Sequence of chain 1.N:
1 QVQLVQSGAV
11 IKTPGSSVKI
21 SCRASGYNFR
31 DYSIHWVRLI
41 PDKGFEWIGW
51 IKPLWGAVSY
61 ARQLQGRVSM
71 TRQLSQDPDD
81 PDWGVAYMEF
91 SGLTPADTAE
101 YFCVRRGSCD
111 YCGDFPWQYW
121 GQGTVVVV

Sequence of chain 1.H:
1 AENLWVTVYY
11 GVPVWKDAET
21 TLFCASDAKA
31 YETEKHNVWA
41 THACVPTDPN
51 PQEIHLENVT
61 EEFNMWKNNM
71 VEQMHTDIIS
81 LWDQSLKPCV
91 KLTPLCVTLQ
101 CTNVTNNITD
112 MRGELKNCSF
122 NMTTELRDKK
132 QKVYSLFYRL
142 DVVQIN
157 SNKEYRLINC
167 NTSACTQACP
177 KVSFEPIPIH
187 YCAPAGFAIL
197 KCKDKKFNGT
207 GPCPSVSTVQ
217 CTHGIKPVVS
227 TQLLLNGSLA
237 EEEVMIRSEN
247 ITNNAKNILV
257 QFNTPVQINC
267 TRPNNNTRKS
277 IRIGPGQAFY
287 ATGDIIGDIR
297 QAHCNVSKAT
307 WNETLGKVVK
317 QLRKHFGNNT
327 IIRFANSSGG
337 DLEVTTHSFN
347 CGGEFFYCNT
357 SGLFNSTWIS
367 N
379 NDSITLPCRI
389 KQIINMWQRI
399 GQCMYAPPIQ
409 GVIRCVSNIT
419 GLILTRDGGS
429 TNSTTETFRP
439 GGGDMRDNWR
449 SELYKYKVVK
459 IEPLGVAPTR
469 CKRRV

The small molecule below binds the protein below.
Small molecule (SMILES): CC(=O)N[C@H]1[C@H](O[C@H]2[C@H](O)[C@@H](NC(C)=O)CO[C@@H]2CO)O[C@H](CO)[C@@H](O[C@@H]2O[C@H](CO[C@H]3O[C@H](CO)[C@@H](O)[C@H](O[C@H]4O[C@H](CO)[C@@H](O)[C@H](O)[C@@H]4O[C@H]4O[C@H](CO)[C@@H](O)[C@H](O)[C@@H]4O)[C@@H]3O)[C@@H](O)[C@H](O[C@H]3O[C@H](CO)[C@@H](O)[C@H](O)[C@@H]3O[C@H]3O[C@H](CO)[C@@H](O)[C@H](O)[C@@H]3O)[C@@H]2O)[C@@H]1O

Binding-site contacts:
Ligand atom C6 contacts residue GLU181 of chain 1.H at 3.7 Å.
Ligand atom N2 contacts residue ASN232 of chain 1.H at 3.1 Å (h-bond).
Ligand atom C1 contacts residue VAL414 of chain 1.H at 4.1 Å (hydrophobic).
Ligand atom C2 contacts residue VAL414 of chain 1.H at 4.3 Å (hydrophobic).
Ligand atom C7 contacts residue ASN232 of chain 1.H at 4.1 Å.
Ligand atom C4 contacts residue VAL414 of chain 1.H at 3.8 Å (hydrophobic).
Ligand atom O4 contacts residue GLN1 of chain 1.N at 4.0 Å.
Ligand atom O3 contacts residue CYS413 of chain 1.H at 4.1 Å.
Ligand atom C7 contacts residue ASN346 of chain 1.H at 4.3 Å.
Ligand atom O4 contacts residue GLU181 of chain 1.H at 4.1 Å.
Ligand atom C3 contacts residue VAL414 of chain 1.H at 3.5 Å (hydrophobic).
Ligand atom C8 contacts residue ASN346 of chain 1.H at 3.6 Å.
Ligand atom C2 contacts residue ASN232 of chain 1.H at 2.7 Å.
Ligand atom C5 contacts residue GLU181 of chain 1.H at 3.7 Å.
Ligand atom O5 contacts residue ASN232 of chain 1.H at 2.5 Å (h-bond).
Ligand atom C1 contacts residue ASN232 of chain 1.H at 1.6 Å.
Ligand atom C2 contacts residue SER415 of chain 1.H at 3.4 Å.
Ligand atom O3 contacts residue SER415 of chain 1.H at 4.1 Å.
Ligand atom C6 contacts residue NAG1 of chain 1.OA at 3.7 Å.
Ligand atom C6 contacts residue SER179 of chain 1.H at 3.6 Å.
Ligand atom C7 contacts residue SER415 of chain 1.H at 3.7 Å.
Ligand atom C3 contacts residue SER415 of chain 1.H at 3.4 Å.
Ligand atom O3 contacts residue ARG274 of chain 1.H at 4.3 Å.
Ligand atom O7 contacts residue PRO182 of chain 1.H at 4.2 Å.
Ligand atom C5 contacts residue NAG1 of chain 1.OA at 3.8 Å.
Ligand atom O6 contacts residue SER179 of chain 1.H at 3.0 Å (h-bond).
Ligand atom O4 contacts residue VAL414 of chain 1.H at 3.6 Å.
Ligand atom O6 contacts residue GLU181 of chain 1.H at 2.7 Å (salt-bridge).
Ligand atom N2 contacts residue SER415 of chain 1.H at 2.7 Å (h-bond).
Ligand atom C1 contacts residue SER415 of chain 1.H at 3.5 Å.
Ligand atom C5 contacts residue VAL414 of chain 1.H at 3.6 Å (hydrophobic).
Ligand atom C3 contacts residue ASN232 of chain 1.H at 4.0 Å.
Ligand atom C5 contacts residue ASN232 of chain 1.H at 3.7 Å.
Ligand atom O7 contacts residue ASN346 of chain 1.H at 4.3 Å.
Ligand atom O6 contacts residue GLN1 of chain 1.N at 2.6 Å (h-bond).
Ligand atom C5 contacts residue GLN1 of chain 1.N at 4.2 Å.
Ligand atom O4 contacts residue GLN408 of chain 1.H at 4.3 Å.
Ligand atom C6 contacts residue GLN1 of chain 1.N at 3.9 Å.
Ligand atom C8 contacts residue SER415 of chain 1.H at 3.9 Å.
Ligand atom O5 contacts residue VAL414 of chain 1.H at 4.4 Å.